A protein and the small-molecule ligand that binds it are described below.
Small molecule (SMILES): COc1c(O)cc2occ(-c3ccc(O)cc3)c(=O)c2c1O

Sequence of chain 1.A:
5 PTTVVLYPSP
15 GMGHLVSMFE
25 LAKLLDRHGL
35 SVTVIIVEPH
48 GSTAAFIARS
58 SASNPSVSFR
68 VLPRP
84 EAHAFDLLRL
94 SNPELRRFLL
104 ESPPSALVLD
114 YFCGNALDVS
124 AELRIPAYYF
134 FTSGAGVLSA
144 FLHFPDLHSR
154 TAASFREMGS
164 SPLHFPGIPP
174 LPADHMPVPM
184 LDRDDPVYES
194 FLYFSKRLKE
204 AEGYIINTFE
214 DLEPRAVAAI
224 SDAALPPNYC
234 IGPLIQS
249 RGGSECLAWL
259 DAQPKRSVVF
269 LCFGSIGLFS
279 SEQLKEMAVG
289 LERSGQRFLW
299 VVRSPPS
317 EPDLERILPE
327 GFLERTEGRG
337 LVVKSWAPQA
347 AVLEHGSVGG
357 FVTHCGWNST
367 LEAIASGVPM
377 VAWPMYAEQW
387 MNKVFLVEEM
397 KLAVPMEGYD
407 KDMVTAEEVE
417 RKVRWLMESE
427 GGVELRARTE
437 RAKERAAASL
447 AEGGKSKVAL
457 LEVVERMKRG

Binding-site contacts:
Ligand atom O10 contacts residue ALA383 of chain 1.A at 3.8 Å.
Ligand atom C11 contacts residue THR135 of chain 1.A at 3.1 Å.
Ligand atom C14 contacts residue GLU384 of chain 1.A at 3.2 Å.
Ligand atom O1 contacts residue UDP1 of chain 1.C at 4.1 Å.
Ligand atom C1 contacts residue UDP1 of chain 1.C at 3.0 Å.
Ligand atom C21 contacts residue THR135 of chain 1.A at 4.0 Å.
Ligand atom O2 contacts residue THR135 of chain 1.A at 3.2 Å.
Ligand atom O9 contacts residue PRO182 of chain 1.A at 3.5 Å.
Ligand atom O10 contacts residue GLU384 of chain 1.A at 3.0 Å (salt-bridge).
Ligand atom O9 contacts residue PHE194 of chain 1.A at 3.9 Å.
Ligand atom C17 contacts residue PRO180 of chain 1.A at 3.6 Å (hydrophobic).
Ligand atom C10 contacts residue THR135 of chain 1.A at 2.5 Å.
Ligand atom C16 contacts residue PHE194 of chain 1.A at 3.7 Å (hydrophobic).
Ligand atom C19 contacts residue GLU384 of chain 1.A at 3.3 Å.
Ligand atom C19 contacts residue ALA383 of chain 1.A at 3.5 Å (hydrophobic).
Ligand atom O9 contacts residue PRO180 of chain 1.A at 2.8 Å.
Ligand atom C2 contacts residue THR135 of chain 1.A at 4.0 Å.
Ligand atom O8 contacts residue THR135 of chain 1.A at 3.4 Å (h-bond).
Ligand atom C18 contacts residue GLU384 of chain 1.A at 3.7 Å.
Ligand atom C1 contacts residue GLY17 of chain 1.A at 4.1 Å.
Ligand atom O2 contacts residue HIS18 of chain 1.A at 3.8 Å.
Ligand atom C20 contacts residue GLU384 of chain 1.A at 3.4 Å.
Ligand atom C16 contacts residue PHE144 of chain 1.A at 3.5 Å (hydrophobic).
Ligand atom C21 contacts residue HIS18 of chain 1.A at 4.0 Å.
Ligand atom C1 contacts residue ASN364 of chain 1.A at 4.0 Å.
Ligand atom C3 contacts residue THR135 of chain 1.A at 3.1 Å.
Ligand atom O8 contacts residue HIS18 of chain 1.A at 3.6 Å.
Ligand atom C13 contacts residue GLU384 of chain 1.A at 3.4 Å.
Ligand atom C18 contacts residue ALA383 of chain 1.A at 3.4 Å (hydrophobic).
Ligand atom C15 contacts residue GLU384 of chain 1.A at 4.1 Å.
Ligand atom C3 contacts residue HIS18 of chain 1.A at 3.6 Å.
Ligand atom O2 contacts residue SER21 of chain 1.A at 3.1 Å (h-bond).
Ligand atom O11 contacts residue UDP1 of chain 1.C at 2.9 Å (h-bond).
Ligand atom C15 contacts residue PHE144 of chain 1.A at 3.9 Å (hydrophobic).
Ligand atom O2 contacts residue GLY17 of chain 1.A at 3.6 Å (h-bond).
Ligand atom C11 contacts residue HIS18 of chain 1.A at 3.4 Å.
Ligand atom C15 contacts residue PHE115 of chain 1.A at 4.1 Å (hydrophobic).
Ligand atom O1 contacts residue ASN364 of chain 1.A at 3.9 Å.
Ligand atom O1 contacts residue GLY17 of chain 1.A at 3.7 Å.
Ligand atom C10 contacts residue HIS18 of chain 1.A at 3.3 Å.